The protein below binds the small molecule below.
Small molecule (SMILES): CC1=C(/C=C/C(C)=C/C=C/C(C)=C/C=O)C(C)(C)CCC1

Sequence of chain 1.B:
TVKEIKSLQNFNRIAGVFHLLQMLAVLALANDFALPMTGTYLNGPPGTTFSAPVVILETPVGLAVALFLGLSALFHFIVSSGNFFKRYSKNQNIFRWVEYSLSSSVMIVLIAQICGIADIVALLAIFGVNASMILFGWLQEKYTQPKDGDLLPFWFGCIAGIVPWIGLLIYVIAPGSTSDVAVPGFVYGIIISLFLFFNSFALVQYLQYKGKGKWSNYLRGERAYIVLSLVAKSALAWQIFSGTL

Binding-site contacts:
Ligand atom C4 contacts residue GLY163 of chain 1.B at 3.6 Å.
Ligand atom C14 contacts residue PHE207 of chain 1.B at 4.0 Å (hydrophobic).
Ligand atom C3 contacts residue CYS164 of chain 1.B at 4.0 Å (hydrophobic).
Ligand atom C10 contacts residue ILE140 of chain 1.B at 3.6 Å (hydrophobic).
Ligand atom C17 contacts residue GLY143 of chain 1.B at 3.5 Å.
Ligand atom C20 contacts residue SER110 of chain 1.B at 3.5 Å.
Ligand atom C17 contacts residue ILE140 of chain 1.B at 3.9 Å (hydrophobic).
Ligand atom C2 contacts residue GLY143 of chain 1.B at 3.4 Å.
Ligand atom C13 contacts residue LYS239 of chain 1.B at 3.6 Å.
Ligand atom C17 contacts residue MET139 of chain 1.B at 3.2 Å (hydrophobic).
Ligand atom C19 contacts residue MET139 of chain 1.B at 3.4 Å (hydrophobic).
Ligand atom C13 contacts residue SER110 of chain 1.B at 3.5 Å.
Ligand atom C18 contacts residue MET139 of chain 1.B at 3.8 Å (hydrophobic).
Ligand atom C7 contacts residue MET139 of chain 1.B at 3.5 Å (hydrophobic).
Ligand atom C12 contacts residue SER110 of chain 1.B at 3.9 Å.
Ligand atom C18 contacts residue ALA208 of chain 1.B at 3.9 Å (hydrophobic).
Ligand atom C3 contacts residue GLY163 of chain 1.B at 3.4 Å.
Ligand atom C15 contacts residue LYS239 of chain 1.B at 1.3 Å.
Ligand atom C20 contacts residue PHE207 of chain 1.B at 3.9 Å (hydrophobic).
Ligand atom C4 contacts residue PHE160 of chain 1.B at 3.2 Å (hydrophobic).
Ligand atom C3 contacts residue PHE160 of chain 1.B at 3.3 Å (hydrophobic).
Ligand atom C13 contacts residue PHE207 of chain 1.B at 3.8 Å (hydrophobic).
Ligand atom C9 contacts residue MET139 of chain 1.B at 3.6 Å (hydrophobic).
Ligand atom C6 contacts residue MET139 of chain 1.B at 3.9 Å (hydrophobic).
Ligand atom C12 contacts residue TYR106 of chain 1.B at 3.6 Å (hydrophobic).
Ligand atom C2 contacts residue PHE160 of chain 1.B at 4.0 Å (hydrophobic).
Ligand atom C14 contacts residue LYS239 of chain 1.B at 2.4 Å.
Ligand atom C19 contacts residue PHE204 of chain 1.B at 3.6 Å (hydrophobic).
Ligand atom C18 contacts residue CYS164 of chain 1.B at 3.8 Å (hydrophobic).
Ligand atom C11 contacts residue PHE207 of chain 1.B at 3.8 Å (hydrophobic).
Ligand atom C20 contacts residue PHE204 of chain 1.B at 3.4 Å (hydrophobic).
Ligand atom C10 contacts residue PHE207 of chain 1.B at 3.9 Å (hydrophobic).
Ligand atom C12 contacts residue PHE207 of chain 1.B at 3.9 Å (hydrophobic).
Ligand atom C8 contacts residue MET139 of chain 1.B at 4.0 Å (hydrophobic).
Ligand atom C20 contacts residue MET113 of chain 1.B at 3.8 Å (hydrophobic).
Ligand atom C15 contacts residue MET113 of chain 1.B at 3.8 Å (hydrophobic).
Ligand atom C9 contacts residue PHE207 of chain 1.B at 3.8 Å (hydrophobic).
Ligand atom C16 contacts residue GLN211 of chain 1.B at 3.8 Å.
Ligand atom C14 contacts residue SER110 of chain 1.B at 3.9 Å.
Ligand atom C4 contacts residue CYS164 of chain 1.B at 3.3 Å (hydrophobic).